This small molecule binds to this protein.
Small molecule (SMILES): Cc1cc(CCCOc2c(C)cc(-c3nnn(C)n3)cc2C)on1

Sequence of chain 19.A:
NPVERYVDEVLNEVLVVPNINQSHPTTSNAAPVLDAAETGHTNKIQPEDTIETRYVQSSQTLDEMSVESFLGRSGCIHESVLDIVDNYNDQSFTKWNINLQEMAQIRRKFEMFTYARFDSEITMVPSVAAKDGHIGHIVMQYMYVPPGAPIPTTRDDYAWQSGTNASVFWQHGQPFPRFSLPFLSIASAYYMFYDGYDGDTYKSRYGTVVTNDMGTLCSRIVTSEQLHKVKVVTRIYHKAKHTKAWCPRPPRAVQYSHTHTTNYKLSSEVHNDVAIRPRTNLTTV

Binding-site contacts:
Ligand atom N4A contacts residue TYR144 of chain 19.A at 3.7 Å.
Ligand atom N5A contacts residue PHE179 of chain 19.A at 3.3 Å.
Ligand atom N5A contacts residue MET124 of chain 19.A at 3.9 Å.
Ligand atom CM3 contacts residue TYR190 of chain 19.A at 3.6 Å (hydrophobic).
Ligand atom C1C contacts residue MET214 of chain 19.A at 3.2 Å (hydrophobic).
Ligand atom C6B contacts residue LEU181 of chain 19.A at 3.5 Å (hydrophobic).
Ligand atom C3 contacts residue LEU100 of chain 19.A at 3.8 Å (hydrophobic).
Ligand atom C4 contacts residue MET214 of chain 19.A at 3.7 Å (hydrophobic).
Ligand atom C5B contacts residue LEU181 of chain 19.A at 3.6 Å (hydrophobic).
Ligand atom CM4 contacts residue ALA166 of chain 19.A at 3.1 Å (hydrophobic).
Ligand atom CM6 contacts residue LEU184 of chain 19.A at 3.7 Å (hydrophobic).
Ligand atom CM6 contacts residue TYR144 of chain 19.A at 3.7 Å (hydrophobic).
Ligand atom CM2 contacts residue ILE122 of chain 19.A at 3.8 Å (hydrophobic).
Ligand atom N1A contacts residue LEU217 of chain 19.A at 3.3 Å.
Ligand atom C5 contacts residue MET214 of chain 19.A at 3.4 Å (hydrophobic).
Ligand atom N3A contacts residue PHE179 of chain 19.A at 3.7 Å.
Ligand atom C5B contacts residue TYR144 of chain 19.A at 3.8 Å (hydrophobic).
Ligand atom N2 contacts residue LEU100 of chain 19.A at 3.8 Å.
Ligand atom CM4 contacts residue TYR144 of chain 19.A at 3.8 Å (hydrophobic).
Ligand atom CM2 contacts residue ILE77 of chain 19.A at 3.8 Å (hydrophobic).
Ligand atom C4 contacts residue TYR190 of chain 19.A at 3.7 Å (hydrophobic).
Ligand atom O1 contacts residue MET214 of chain 19.A at 3.2 Å.
Ligand atom N5A contacts residue LEU217 of chain 19.A at 3.6 Å.
Ligand atom N4A contacts residue PHE179 of chain 19.A at 3.5 Å.
Ligand atom C1B contacts residue ILE98 of chain 19.A at 3.7 Å (hydrophobic).
Ligand atom O1B contacts residue ILE98 of chain 19.A at 3.2 Å.
Ligand atom N3A contacts residue TYR144 of chain 19.A at 3.2 Å.
Ligand atom C1B contacts residue LEU181 of chain 19.A at 4.0 Å (hydrophobic).
Ligand atom C2B contacts residue ILE122 of chain 19.A at 4.0 Å (hydrophobic).
Ligand atom N1A contacts residue PHE179 of chain 19.A at 3.3 Å.
Ligand atom O1 contacts residue LEU100 of chain 19.A at 3.7 Å.
Ligand atom C2A contacts residue LEU217 of chain 19.A at 4.0 Å (hydrophobic).
Ligand atom CM4 contacts residue TYR142 of chain 19.A at 3.7 Å (hydrophobic).
Ligand atom C4 contacts residue LEU100 of chain 19.A at 3.9 Å (hydrophobic).
Ligand atom CM4 contacts residue VAL168 of chain 19.A at 3.9 Å (hydrophobic).
Ligand atom N1A contacts residue MET124 of chain 19.A at 3.6 Å.
Ligand atom C6B contacts residue ILE98 of chain 19.A at 3.8 Å (hydrophobic).
Ligand atom N2 contacts residue MET214 of chain 19.A at 3.8 Å.
Ligand atom C2A contacts residue PHE179 of chain 19.A at 3.5 Å (hydrophobic).
Ligand atom CM6 contacts residue LEU181 of chain 19.A at 3.8 Å (hydrophobic).